Sequence of chain 1.D:
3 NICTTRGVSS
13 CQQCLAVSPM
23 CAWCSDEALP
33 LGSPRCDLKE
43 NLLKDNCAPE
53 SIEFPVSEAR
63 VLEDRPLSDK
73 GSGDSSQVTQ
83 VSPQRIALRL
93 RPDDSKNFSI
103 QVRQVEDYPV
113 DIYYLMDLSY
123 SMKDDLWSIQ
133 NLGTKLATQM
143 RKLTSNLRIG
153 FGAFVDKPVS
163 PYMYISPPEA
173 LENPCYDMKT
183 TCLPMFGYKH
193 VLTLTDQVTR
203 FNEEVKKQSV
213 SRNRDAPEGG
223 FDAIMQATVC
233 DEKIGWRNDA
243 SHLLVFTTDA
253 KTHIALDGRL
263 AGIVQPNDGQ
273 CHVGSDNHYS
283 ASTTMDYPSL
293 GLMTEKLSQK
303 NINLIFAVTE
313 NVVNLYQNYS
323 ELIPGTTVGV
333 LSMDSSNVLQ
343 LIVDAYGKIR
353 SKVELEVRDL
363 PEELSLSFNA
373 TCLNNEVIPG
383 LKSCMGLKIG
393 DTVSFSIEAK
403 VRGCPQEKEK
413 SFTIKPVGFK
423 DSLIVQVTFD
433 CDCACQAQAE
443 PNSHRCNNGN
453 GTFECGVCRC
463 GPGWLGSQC

Binding-site contacts:
Ligand atom C8 contacts residue SER369 of chain 1.D at 3.8 Å.
Ligand atom O5 contacts residue PRO381 of chain 1.D at 4.4 Å.
Ligand atom C1 contacts residue ASN371 of chain 1.D at 1.4 Å.
Ligand atom C8 contacts residue GLU400 of chain 1.D at 3.6 Å.
Ligand atom C8 contacts residue SER398 of chain 1.D at 3.4 Å.
Ligand atom O5 contacts residue ASN371 of chain 1.D at 2.4 Å (h-bond).
Ligand atom O7 contacts residue SER398 of chain 1.D at 2.5 Å (h-bond).
Ligand atom C4 contacts residue ASN371 of chain 1.D at 4.0 Å.
Ligand atom N2 contacts residue ASN371 of chain 1.D at 2.8 Å (h-bond).
Ligand atom O3 contacts residue ASN371 of chain 1.D at 4.4 Å.
Ligand atom O7 contacts residue ASN371 of chain 1.D at 3.1 Å (h-bond).
Ligand atom C8 contacts residue ILE399 of chain 1.D at 3.8 Å (hydrophobic).
Ligand atom C8 contacts residue ASN371 of chain 1.D at 4.2 Å.
Ligand atom C6 contacts residue NAG1 of chain 1.RA at 3.6 Å.
Ligand atom C7 contacts residue SER398 of chain 1.D at 3.4 Å.
Ligand atom C3 contacts residue ASN371 of chain 1.D at 3.5 Å.
Ligand atom O6 contacts residue NAG1 of chain 1.RA at 2.6 Å (h-bond).
Ligand atom C7 contacts residue ASN371 of chain 1.D at 3.1 Å.
Ligand atom C5 contacts residue ASN371 of chain 1.D at 3.6 Å.
Ligand atom N2 contacts residue GLU400 of chain 1.D at 4.4 Å.
Ligand atom C2 contacts residue ASN371 of chain 1.D at 2.1 Å.

This protein binds this small molecule.
Small molecule (SMILES): CC(=O)N[C@H]1[C@H](O[C@H]2[C@H](O)[C@@H](NC(C)=O)CO[C@@H]2CO)O[C@H](CO)[C@@H](O)[C@@H]1O